Binding-site contacts:
Ligand atom C contacts residue ASN222 of chain 3.A at 3.3 Å.
Ligand atom N contacts residue CYN1 of chain 3.H at 2.3 Å (h-bond).
Ligand atom CG contacts residue CYN1 of chain 3.H at 4.2 Å.
Ligand atom CD contacts residue CYS228 of chain 3.A at 4.4 Å (hydrophobic).
Ligand atom C contacts residue HIS330 of chain 3.A at 3.2 Å.
Ligand atom OXT contacts residue ASN222 of chain 3.A at 3.3 Å (h-bond).
Ligand atom CA contacts residue CYN1 of chain 3.H at 3.6 Å.
Ligand atom OXT contacts residue TRP376 of chain 3.A at 3.5 Å.
Ligand atom CA contacts residue ASN222 of chain 3.A at 3.1 Å.
Ligand atom CD contacts residue OXY1 of chain 3.G at 3.9 Å.
Ligand atom CD contacts residue PHE239 of chain 3.A at 4.2 Å (hydrophobic).
Ligand atom O contacts residue LEU320 of chain 3.A at 4.5 Å.
Ligand atom CG contacts residue CYS225 of chain 3.A at 4.4 Å (hydrophobic).
Ligand atom CG contacts residue PHE239 of chain 3.A at 4.3 Å (hydrophobic).
Ligand atom CD contacts residue ALA246 of chain 3.A at 4.3 Å (hydrophobic).
Ligand atom CD contacts residue CYS225 of chain 3.A at 3.5 Å (hydrophobic).
Ligand atom CN contacts residue LEU235 of chain 3.A at 4.0 Å (hydrophobic).
Ligand atom O contacts residue ASN222 of chain 3.A at 3.8 Å.
Ligand atom CD contacts residue ASN222 of chain 3.A at 3.5 Å.
Ligand atom OXT contacts residue HIS330 of chain 3.A at 2.7 Å (h-bond).
Ligand atom O contacts residue HIS330 of chain 3.A at 3.3 Å (h-bond).
Ligand atom CD contacts residue CYN1 of chain 3.H at 2.7 Å.
Ligand atom CD contacts residue GLU224 of chain 3.A at 3.5 Å.
Ligand atom CB contacts residue ASN222 of chain 3.A at 3.5 Å.
Ligand atom CG contacts residue ASN222 of chain 3.A at 3.2 Å.
Ligand atom CB contacts residue ALA246 of chain 3.A at 4.2 Å (hydrophobic).
Ligand atom CN contacts residue CYN1 of chain 3.H at 3.0 Å.
Ligand atom CG contacts residue GLU224 of chain 3.A at 4.1 Å.
Ligand atom C contacts residue TRP328 of chain 3.A at 4.2 Å (hydrophobic).
Ligand atom N contacts residue ASN222 of chain 3.A at 3.6 Å.
Ligand atom N contacts residue OXY1 of chain 3.G at 3.4 Å (h-bond).
Ligand atom OXT contacts residue TRP328 of chain 3.A at 3.7 Å.
Ligand atom CN contacts residue TRP376 of chain 3.A at 4.1 Å (hydrophobic).
Ligand atom O contacts residue TRP328 of chain 3.A at 4.2 Å.
Ligand atom N contacts residue PHE239 of chain 3.A at 4.5 Å.
Ligand atom CB contacts residue PHE239 of chain 3.A at 3.9 Å (hydrophobic).
Ligand atom CN contacts residue OXY1 of chain 3.G at 3.7 Å.
Ligand atom CN contacts residue PHE239 of chain 3.A at 3.7 Å (hydrophobic).
Ligand atom CN contacts residue HIS330 of chain 3.A at 4.3 Å.
Ligand atom CG contacts residue ALA246 of chain 3.A at 3.3 Å (hydrophobic).

Sequence of chain 3.A:
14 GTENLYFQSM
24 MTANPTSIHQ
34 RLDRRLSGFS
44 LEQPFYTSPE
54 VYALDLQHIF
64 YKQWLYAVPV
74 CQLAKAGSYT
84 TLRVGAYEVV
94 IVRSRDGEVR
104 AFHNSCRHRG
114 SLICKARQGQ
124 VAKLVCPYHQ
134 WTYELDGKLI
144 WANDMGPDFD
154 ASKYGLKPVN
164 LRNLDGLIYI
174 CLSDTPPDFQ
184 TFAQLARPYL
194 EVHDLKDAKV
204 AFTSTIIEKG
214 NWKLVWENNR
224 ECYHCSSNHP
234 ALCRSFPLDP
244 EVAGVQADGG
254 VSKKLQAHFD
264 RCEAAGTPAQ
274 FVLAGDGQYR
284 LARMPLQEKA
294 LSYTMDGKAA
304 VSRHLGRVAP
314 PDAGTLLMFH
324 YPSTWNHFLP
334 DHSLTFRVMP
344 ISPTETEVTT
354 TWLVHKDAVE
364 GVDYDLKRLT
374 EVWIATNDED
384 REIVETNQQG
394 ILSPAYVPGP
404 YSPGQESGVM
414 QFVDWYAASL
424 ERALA

The protein below binds the small molecule below.
Small molecule (SMILES): CN1CCC[C@H]1C(=O)O